Binding-site contacts:
Ligand atom C2 contacts residue ASN921 of chain 1.A at 2.4 Å.
Ligand atom C3 contacts residue ASN921 of chain 1.A at 3.8 Å.
Ligand atom N2 contacts residue ASN921 of chain 1.A at 2.8 Å (h-bond).
Ligand atom C5 contacts residue ASN921 of chain 1.A at 3.7 Å.
Ligand atom O5 contacts residue ASN921 of chain 1.A at 2.4 Å (h-bond).
Ligand atom C8 contacts residue ASP919 of chain 1.A at 4.5 Å.
Ligand atom C8 contacts residue ASN921 of chain 1.A at 4.0 Å.
Ligand atom C7 contacts residue ASN921 of chain 1.A at 3.1 Å.
Ligand atom C4 contacts residue ASN921 of chain 1.A at 4.2 Å.
Ligand atom O7 contacts residue ASN921 of chain 1.A at 3.1 Å (h-bond).
Ligand atom C1 contacts residue ASN921 of chain 1.A at 1.4 Å.

Sequence of chain 1.A:
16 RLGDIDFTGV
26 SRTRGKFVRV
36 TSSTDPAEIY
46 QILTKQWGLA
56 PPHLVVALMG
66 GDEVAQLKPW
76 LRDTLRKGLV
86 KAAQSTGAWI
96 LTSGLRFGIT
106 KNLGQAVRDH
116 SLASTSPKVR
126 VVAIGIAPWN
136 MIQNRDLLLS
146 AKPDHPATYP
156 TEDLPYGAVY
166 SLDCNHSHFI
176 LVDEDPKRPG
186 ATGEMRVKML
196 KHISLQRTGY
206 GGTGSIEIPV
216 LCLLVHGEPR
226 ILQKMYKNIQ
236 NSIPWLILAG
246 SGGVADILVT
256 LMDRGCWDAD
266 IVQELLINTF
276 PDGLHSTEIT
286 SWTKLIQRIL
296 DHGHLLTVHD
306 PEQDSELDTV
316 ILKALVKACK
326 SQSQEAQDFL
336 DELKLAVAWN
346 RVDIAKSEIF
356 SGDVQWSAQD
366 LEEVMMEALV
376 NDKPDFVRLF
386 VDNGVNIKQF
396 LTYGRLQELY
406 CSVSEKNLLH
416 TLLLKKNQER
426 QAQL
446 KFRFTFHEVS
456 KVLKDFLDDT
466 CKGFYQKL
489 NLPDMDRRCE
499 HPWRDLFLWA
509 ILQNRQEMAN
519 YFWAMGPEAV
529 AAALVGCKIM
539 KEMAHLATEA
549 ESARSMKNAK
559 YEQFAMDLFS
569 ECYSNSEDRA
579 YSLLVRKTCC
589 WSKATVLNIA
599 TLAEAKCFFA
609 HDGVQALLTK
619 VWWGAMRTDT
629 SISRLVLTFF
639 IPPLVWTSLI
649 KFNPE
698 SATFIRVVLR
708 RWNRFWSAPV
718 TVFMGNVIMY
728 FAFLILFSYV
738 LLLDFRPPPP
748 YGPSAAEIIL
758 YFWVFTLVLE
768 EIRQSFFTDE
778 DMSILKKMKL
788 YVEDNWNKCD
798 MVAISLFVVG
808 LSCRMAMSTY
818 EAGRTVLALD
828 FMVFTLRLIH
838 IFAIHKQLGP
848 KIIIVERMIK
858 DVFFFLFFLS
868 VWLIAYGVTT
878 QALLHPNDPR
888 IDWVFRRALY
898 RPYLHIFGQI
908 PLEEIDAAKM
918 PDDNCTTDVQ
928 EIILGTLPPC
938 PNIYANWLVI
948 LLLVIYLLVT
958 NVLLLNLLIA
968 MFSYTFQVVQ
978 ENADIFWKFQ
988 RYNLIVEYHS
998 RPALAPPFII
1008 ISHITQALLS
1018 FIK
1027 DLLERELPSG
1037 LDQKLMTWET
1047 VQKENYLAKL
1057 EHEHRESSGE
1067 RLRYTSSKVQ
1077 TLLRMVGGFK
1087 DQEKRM

This protein binds this small molecule.
Small molecule (SMILES): CC(=O)N[C@@H]1[C@@H](O)[C@H](O)[C@@H](CO)O[C@H]1O